This small molecule binds to this protein.
Small molecule (SMILES): CC(=O)N[C@@H]1[C@@H](O)[C@H](O)[C@@H](CO)O[C@H]1O

Binding-site contacts:
Ligand atom C1 contacts residue ASN242 of chain 1.M at 1.5 Å.
Ligand atom C2 contacts residue ASN242 of chain 1.M at 2.5 Å.
Ligand atom N2 contacts residue ASP241 of chain 1.M at 3.9 Å.
Ligand atom O7 contacts residue ASN242 of chain 1.M at 3.4 Å (h-bond).
Ligand atom C8 contacts residue ASN242 of chain 1.M at 4.4 Å.
Ligand atom O5 contacts residue ASN242 of chain 1.M at 2.5 Å (h-bond).
Ligand atom C3 contacts residue ASN242 of chain 1.M at 3.9 Å.
Ligand atom C4 contacts residue ASN242 of chain 1.M at 4.4 Å.
Ligand atom C7 contacts residue ASP241 of chain 1.M at 4.0 Å.
Ligand atom C5 contacts residue ASN242 of chain 1.M at 3.8 Å.
Ligand atom C7 contacts residue ASN242 of chain 1.M at 3.3 Å.
Ligand atom N2 contacts residue ASN242 of chain 1.M at 2.9 Å (h-bond).
Ligand atom C8 contacts residue ASP241 of chain 1.M at 3.4 Å.

Sequence of chain 1.M:
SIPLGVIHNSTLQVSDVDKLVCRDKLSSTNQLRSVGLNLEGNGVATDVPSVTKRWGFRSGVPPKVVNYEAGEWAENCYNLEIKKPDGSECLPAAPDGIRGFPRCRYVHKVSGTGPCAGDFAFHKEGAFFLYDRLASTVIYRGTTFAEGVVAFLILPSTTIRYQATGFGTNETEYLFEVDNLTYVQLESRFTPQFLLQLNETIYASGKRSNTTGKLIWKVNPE